Binding-site contacts:
Ligand atom C16 contacts residue ASP104 of chain 1.A at 4.0 Å.
Ligand atom C19 contacts residue TRP40 of chain 1.A at 3.9 Å (hydrophobic).
Ligand atom N4 contacts residue ILE105 of chain 1.A at 3.8 Å.
Ligand atom N2 contacts residue ASN99 of chain 1.A at 3.0 Å (h-bond).
Ligand atom O1 contacts residue TYR98 of chain 1.A at 3.5 Å.
Ligand atom C3 contacts residue ILE105 of chain 1.A at 3.8 Å (hydrophobic).
Ligand atom N5 contacts residue ILE105 of chain 1.A at 3.7 Å.
Ligand atom C1 contacts residue VAL46 of chain 1.A at 4.0 Å (hydrophobic).
Ligand atom C19 contacts residue ILE105 of chain 1.A at 3.5 Å (hydrophobic).
Ligand atom C14 contacts residue ILE105 of chain 1.A at 3.8 Å (hydrophobic).
Ligand atom C13 contacts residue ILE105 of chain 1.A at 3.9 Å (hydrophobic).
Ligand atom C1 contacts residue PHE42 of chain 1.A at 3.8 Å (hydrophobic).
Ligand atom C5 contacts residue LEU53 of chain 1.A at 3.8 Å (hydrophobic).
Ligand atom C11 contacts residue LEU51 of chain 1.A at 3.4 Å (hydrophobic).
Ligand atom C2 contacts residue ILE105 of chain 1.A at 3.7 Å (hydrophobic).
Ligand atom C5 contacts residue ASN99 of chain 1.A at 3.5 Å.
Ligand atom O2 contacts residue LEU53 of chain 1.A at 3.7 Å.
Ligand atom N2 contacts residue ILE105 of chain 1.A at 3.9 Å.
Ligand atom N3 contacts residue LEU53 of chain 1.A at 3.9 Å.
Ligand atom N1 contacts residue ILE105 of chain 1.A at 3.9 Å.
Ligand atom N1 contacts residue ASN99 of chain 1.A at 3.6 Å (h-bond).
Ligand atom C15 contacts residue ILE105 of chain 1.A at 3.9 Å (hydrophobic).
Ligand atom C9 contacts residue LEU51 of chain 1.A at 3.9 Å (hydrophobic).
Ligand atom O1 contacts residue ASN99 of chain 1.A at 3.3 Å (h-bond).
Ligand atom N3 contacts residue ASN99 of chain 1.A at 2.9 Å (h-bond).
Ligand atom C24 contacts residue PRO41 of chain 1.A at 3.6 Å (hydrophobic).
Ligand atom C22 contacts residue TRP40 of chain 1.A at 3.9 Å (hydrophobic).
Ligand atom C24 contacts residue LEU51 of chain 1.A at 3.7 Å (hydrophobic).
Ligand atom O1 contacts residue LEU53 of chain 1.A at 3.8 Å.
Ligand atom C1 contacts residue PRO41 of chain 1.A at 3.5 Å (hydrophobic).
Ligand atom C18 contacts residue TRP40 of chain 1.A at 3.6 Å (hydrophobic).
Ligand atom C19 contacts residue PRO41 of chain 1.A at 3.9 Å (hydrophobic).
Ligand atom C23 contacts residue LEU51 of chain 1.A at 3.6 Å (hydrophobic).
Ligand atom C18 contacts residue MET108 of chain 1.A at 3.6 Å (hydrophobic).
Ligand atom C17 contacts residue ASP104 of chain 1.A at 4.0 Å.
Ligand atom C12 contacts residue LEU51 of chain 1.A at 3.2 Å (hydrophobic).
Ligand atom C22 contacts residue LEU51 of chain 1.A at 3.8 Å (hydrophobic).
Ligand atom C23 contacts residue PRO41 of chain 1.A at 3.7 Å (hydrophobic).
Ligand atom C6 contacts residue LEU53 of chain 1.A at 3.7 Å (hydrophobic).
Ligand atom C10 contacts residue LEU51 of chain 1.A at 3.7 Å (hydrophobic).

Sequence of chain 1.A:
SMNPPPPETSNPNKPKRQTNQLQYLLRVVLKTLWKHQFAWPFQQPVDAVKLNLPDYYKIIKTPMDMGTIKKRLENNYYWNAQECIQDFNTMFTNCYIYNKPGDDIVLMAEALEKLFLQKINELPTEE

The small molecule below binds the protein below.
Small molecule (SMILES): Cc1nnc2n1-c1ccccc1C(c1ccccc1)=N[C@H]2NC(=O)OCc1ccccc1